This small molecule binds to this protein.
Small molecule (SMILES): NCCCCCCN

Binding-site contacts:
Ligand atom C3 contacts residue TYR83 of chain 2.A at 3.6 Å (hydrophobic).
Ligand atom C5 contacts residue TYR83 of chain 2.A at 3.3 Å (hydrophobic).
Ligand atom N1 contacts residue TYR75 of chain 2.A at 3.9 Å.
Ligand atom C1 contacts residue TYR75 of chain 2.A at 3.6 Å (hydrophobic).
Ligand atom C3 contacts residue TYR75 of chain 2.A at 3.8 Å (hydrophobic).
Ligand atom C4 contacts residue TYR83 of chain 2.A at 3.2 Å (hydrophobic).
Ligand atom C2 contacts residue TYR75 of chain 2.A at 3.8 Å (hydrophobic).
Ligand atom N1 contacts residue ASP70 of chain 2.A at 4.5 Å.
Ligand atom C3 contacts residue ILE68 of chain 2.A at 4.1 Å (hydrophobic).
Ligand atom C6 contacts residue TYR83 of chain 2.A at 3.8 Å (hydrophobic).
Ligand atom C1 contacts residue ILE68 of chain 2.A at 4.4 Å (hydrophobic).
Ligand atom N2 contacts residue TYR83 of chain 2.A at 3.9 Å.
Ligand atom C4 contacts residue GLU85 of chain 2.A at 4.5 Å.

Sequence of chain 2.A:
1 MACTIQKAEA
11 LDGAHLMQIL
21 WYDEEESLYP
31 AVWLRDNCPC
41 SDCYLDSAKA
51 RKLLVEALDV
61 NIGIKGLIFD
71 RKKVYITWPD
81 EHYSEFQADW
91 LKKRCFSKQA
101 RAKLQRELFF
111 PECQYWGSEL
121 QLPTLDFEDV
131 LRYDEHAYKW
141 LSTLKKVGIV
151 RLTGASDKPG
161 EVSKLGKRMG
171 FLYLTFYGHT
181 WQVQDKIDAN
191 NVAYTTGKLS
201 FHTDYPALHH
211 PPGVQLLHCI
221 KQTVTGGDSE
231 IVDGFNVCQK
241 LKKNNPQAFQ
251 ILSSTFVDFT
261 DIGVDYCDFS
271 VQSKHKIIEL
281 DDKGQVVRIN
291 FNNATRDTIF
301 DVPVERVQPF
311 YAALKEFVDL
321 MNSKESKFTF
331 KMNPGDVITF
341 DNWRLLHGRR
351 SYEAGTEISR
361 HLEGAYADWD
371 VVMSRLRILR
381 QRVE